Sequence of chain 1.B:
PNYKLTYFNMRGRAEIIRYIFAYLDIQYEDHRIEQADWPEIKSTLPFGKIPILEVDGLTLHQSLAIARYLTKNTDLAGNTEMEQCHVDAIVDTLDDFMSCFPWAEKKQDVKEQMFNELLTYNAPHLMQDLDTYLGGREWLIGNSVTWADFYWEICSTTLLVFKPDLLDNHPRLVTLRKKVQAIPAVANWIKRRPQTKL

Binding-site contacts:
Ligand atom O8 contacts residue LEU199 of chain 1.B at 3.9 Å.
Ligand atom C6 contacts residue MET11 of chain 1.B at 3.9 Å (hydrophobic).
Ligand atom N24 contacts residue TYR152 of chain 1.B at 2.9 Å (h-bond).
Ligand atom C20 contacts residue MET99 of chain 1.B at 3.5 Å (hydrophobic).
Ligand atom C17 contacts residue TRP104 of chain 1.B at 3.5 Å (hydrophobic).
Ligand atom C17 contacts residue ARG14 of chain 1.B at 3.5 Å.
Ligand atom C19 contacts residue ASP96 of chain 1.B at 3.3 Å.
Ligand atom C18 contacts residue MET99 of chain 1.B at 3.7 Å (hydrophobic).
Ligand atom C15 contacts residue TRP104 of chain 1.B at 3.7 Å (hydrophobic).
Ligand atom C11 contacts residue GSH1 of chain 1.I at 3.8 Å.
Ligand atom N9 contacts residue MET11 of chain 1.B at 3.2 Å.
Ligand atom C16 contacts residue ARG14 of chain 1.B at 3.7 Å.
Ligand atom C18 contacts residue SER100 of chain 1.B at 3.8 Å.
Ligand atom C19 contacts residue ARG14 of chain 1.B at 3.9 Å.
Ligand atom C11 contacts residue TYR8 of chain 1.B at 3.9 Å (hydrophobic).
Ligand atom C5 contacts residue MET11 of chain 1.B at 3.8 Å (hydrophobic).
Ligand atom C19 contacts residue MET99 of chain 1.B at 3.3 Å (hydrophobic).
Ligand atom N9 contacts residue TYR8 of chain 1.B at 3.6 Å (h-bond).
Ligand atom C20 contacts residue TYR152 of chain 1.B at 3.7 Å (hydrophobic).
Ligand atom C10 contacts residue TYR8 of chain 1.B at 3.8 Å (hydrophobic).
Ligand atom C10 contacts residue MET11 of chain 1.B at 3.9 Å (hydrophobic).
Ligand atom C22 contacts residue GLY13 of chain 1.B at 3.3 Å.
Ligand atom C7 contacts residue TRP104 of chain 1.B at 3.7 Å (hydrophobic).
Ligand atom C13 contacts residue TRP104 of chain 1.B at 3.5 Å (hydrophobic).
Ligand atom C19 contacts residue TYR152 of chain 1.B at 3.8 Å (hydrophobic).
Ligand atom C22 contacts residue ARG14 of chain 1.B at 3.9 Å.
Ligand atom C3 contacts residue TRP104 of chain 1.B at 3.9 Å (hydrophobic).
Ligand atom N9 contacts residue GSH1 of chain 1.I at 3.4 Å (h-bond).
Ligand atom O8 contacts residue TRP104 of chain 1.B at 3.7 Å.
Ligand atom C11 contacts residue TRP104 of chain 1.B at 3.9 Å (hydrophobic).
Ligand atom C10 contacts residue TRP104 of chain 1.B at 3.9 Å (hydrophobic).
Ligand atom C23 contacts residue GLY13 of chain 1.B at 3.6 Å.
Ligand atom O8 contacts residue MET11 of chain 1.B at 3.5 Å (h-bond).
Ligand atom N14 contacts residue TRP104 of chain 1.B at 3.6 Å.
Ligand atom C16 contacts residue TRP104 of chain 1.B at 3.8 Å (hydrophobic).
Ligand atom C1 contacts residue GLN36 of chain 1.B at 3.5 Å.
Ligand atom C18 contacts residue ARG14 of chain 1.B at 3.3 Å.
Ligand atom C21 contacts residue ARG14 of chain 1.B at 3.8 Å.
Ligand atom C7 contacts residue MET11 of chain 1.B at 3.4 Å (hydrophobic).
Ligand atom C12 contacts residue TRP104 of chain 1.B at 3.6 Å (hydrophobic).

This protein binds this small molecule.
Small molecule (SMILES): CN(C)CCCC(=O)Nc1cncc(-c2cccc3[nH]ccc23)c1